Sequence of chain 1.B:
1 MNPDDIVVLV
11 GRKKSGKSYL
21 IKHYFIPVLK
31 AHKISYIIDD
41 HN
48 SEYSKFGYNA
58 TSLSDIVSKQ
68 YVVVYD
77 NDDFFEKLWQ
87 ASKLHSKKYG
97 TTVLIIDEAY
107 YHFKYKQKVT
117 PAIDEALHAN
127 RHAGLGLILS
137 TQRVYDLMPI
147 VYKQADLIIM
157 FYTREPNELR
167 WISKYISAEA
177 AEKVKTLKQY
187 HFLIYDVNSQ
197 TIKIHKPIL

Binding-site contacts:
Ligand atom PB contacts residue MG1 of chain 1.O at 3.2 Å.
Ligand atom N7 contacts residue TYR19 of chain 1.B at 3.4 Å.
Ligand atom C6 contacts residue TYR186 of chain 1.B at 3.7 Å (hydrophobic).
Ligand atom O4' contacts residue TYR186 of chain 1.B at 3.1 Å (h-bond).
Ligand atom N9 contacts residue TYR186 of chain 1.B at 3.4 Å.
Ligand atom O3A contacts residue GLY16 of chain 1.B at 3.2 Å (h-bond).
Ligand atom O3B contacts residue LYS17 of chain 1.B at 3.6 Å (salt-bridge).
Ligand atom PB contacts residue LYS17 of chain 1.B at 3.6 Å.
Ligand atom O3A contacts residue SER15 of chain 1.B at 3.7 Å.
Ligand atom O3B contacts residue LYS14 of chain 1.B at 2.8 Å (salt-bridge).
Ligand atom N6 contacts residue TYR19 of chain 1.B at 3.5 Å.
Ligand atom O2B contacts residue LYS14 of chain 1.B at 3.7 Å.
Ligand atom N6 contacts residue TYR186 of chain 1.B at 3.6 Å.
Ligand atom O2' contacts residue TYR19 of chain 1.B at 3.6 Å.
Ligand atom C8 contacts residue GLY16 of chain 1.B at 3.5 Å.
Ligand atom O3A contacts residue LYS14 of chain 1.B at 3.3 Å.
Ligand atom O1A contacts residue LYS17 of chain 1.B at 3.7 Å.
Ligand atom O1A contacts residue SER18 of chain 1.B at 3.2 Å (h-bond).
Ligand atom C5' contacts residue LYS14 of chain 1.B at 3.7 Å.
Ligand atom C6 contacts residue TYR19 of chain 1.B at 3.4 Å (hydrophobic).
Ligand atom C8 contacts residue TYR186 of chain 1.B at 3.4 Å (hydrophobic).
Ligand atom O2B contacts residue GLY16 of chain 1.B at 3.0 Å (h-bond).
Ligand atom C2' contacts residue TYR19 of chain 1.B at 3.7 Å (hydrophobic).
Ligand atom O1B contacts residue LYS17 of chain 1.B at 3.7 Å.
Ligand atom O1B contacts residue MG1 of chain 1.O at 2.0 Å.
Ligand atom O1A contacts residue TYR19 of chain 1.B at 2.8 Å (h-bond).
Ligand atom O3B contacts residue LYS13 of chain 1.B at 3.7 Å.
Ligand atom O2B contacts residue LYS17 of chain 1.B at 2.7 Å (salt-bridge).
Ligand atom C5 contacts residue TYR19 of chain 1.B at 3.5 Å (hydrophobic).
Ligand atom O2B contacts residue SER15 of chain 1.B at 3.2 Å (h-bond).
Ligand atom N7 contacts residue TYR186 of chain 1.B at 3.3 Å.
Ligand atom C1' contacts residue TYR186 of chain 1.B at 3.6 Å (hydrophobic).
Ligand atom N6 contacts residue ILE204 of chain 1.B at 3.1 Å (h-bond).
Ligand atom C4 contacts residue TYR186 of chain 1.B at 3.6 Å (hydrophobic).
Ligand atom O1B contacts residue SER18 of chain 1.B at 2.9 Å (h-bond).
Ligand atom C5 contacts residue TYR186 of chain 1.B at 3.5 Å (hydrophobic).
Ligand atom PB contacts residue LYS14 of chain 1.B at 3.5 Å.
Ligand atom C8 contacts residue TYR19 of chain 1.B at 3.6 Å (hydrophobic).
Ligand atom O1A contacts residue GLY16 of chain 1.B at 3.4 Å.
Ligand atom O3B contacts residue MG1 of chain 1.O at 3.3 Å.

This small molecule binds to this protein.
Small molecule (SMILES): Nc1ncnc2c1ncn2[C@@H]1O[C@H](COP(=O)(O)OP(=O)(O)OP(O)(O)=S)[C@@H](O)[C@H]1O